Binding-site contacts:
Ligand atom C2 contacts residue ILE156 of chain 1.B at 4.4 Å (hydrophobic).
Ligand atom N2 contacts residue ASN191 of chain 1.B at 3.0 Å (h-bond).
Ligand atom O6 contacts residue GLU194 of chain 1.B at 2.9 Å (salt-bridge).
Ligand atom C6 contacts residue GLU194 of chain 1.B at 3.9 Å.
Ligand atom C1 contacts residue ASN191 of chain 1.B at 1.4 Å.
Ligand atom C7 contacts residue THR193 of chain 1.B at 4.1 Å.
Ligand atom C8 contacts residue GLU194 of chain 1.B at 4.1 Å.
Ligand atom C3 contacts residue ASN191 of chain 1.B at 3.8 Å.
Ligand atom O6 contacts residue THR193 of chain 1.B at 3.5 Å.
Ligand atom C4 contacts residue ASN191 of chain 1.B at 4.2 Å.
Ligand atom C8 contacts residue THR150 of chain 1.B at 4.1 Å.
Ligand atom O7 contacts residue THR193 of chain 1.B at 3.7 Å.
Ligand atom C1 contacts residue ILE156 of chain 1.B at 3.9 Å (hydrophobic).
Ligand atom C8 contacts residue THR193 of chain 1.B at 4.1 Å.
Ligand atom C7 contacts residue ILE156 of chain 1.B at 3.8 Å (hydrophobic).
Ligand atom O7 contacts residue LYS229 of chain 1.B at 4.1 Å.
Ligand atom C6 contacts residue THR193 of chain 1.B at 4.0 Å.
Ligand atom C5 contacts residue THR193 of chain 1.B at 3.6 Å.
Ligand atom C1 contacts residue THR193 of chain 1.B at 3.4 Å.
Ligand atom C2 contacts residue ASN191 of chain 1.B at 2.5 Å.
Ligand atom N2 contacts residue ILE156 of chain 1.B at 3.6 Å.
Ligand atom O7 contacts residue ASN191 of chain 1.B at 3.4 Å (h-bond).
Ligand atom O7 contacts residue GLN189 of chain 1.B at 4.1 Å.
Ligand atom C5 contacts residue ASN191 of chain 1.B at 3.5 Å.
Ligand atom C8 contacts residue ILE156 of chain 1.B at 3.8 Å (hydrophobic).
Ligand atom C7 contacts residue ASN191 of chain 1.B at 3.5 Å.
Ligand atom O5 contacts residue ASN191 of chain 1.B at 2.2 Å (h-bond).
Ligand atom O5 contacts residue THR193 of chain 1.B at 3.6 Å (h-bond).

Sequence of chain 1.B:
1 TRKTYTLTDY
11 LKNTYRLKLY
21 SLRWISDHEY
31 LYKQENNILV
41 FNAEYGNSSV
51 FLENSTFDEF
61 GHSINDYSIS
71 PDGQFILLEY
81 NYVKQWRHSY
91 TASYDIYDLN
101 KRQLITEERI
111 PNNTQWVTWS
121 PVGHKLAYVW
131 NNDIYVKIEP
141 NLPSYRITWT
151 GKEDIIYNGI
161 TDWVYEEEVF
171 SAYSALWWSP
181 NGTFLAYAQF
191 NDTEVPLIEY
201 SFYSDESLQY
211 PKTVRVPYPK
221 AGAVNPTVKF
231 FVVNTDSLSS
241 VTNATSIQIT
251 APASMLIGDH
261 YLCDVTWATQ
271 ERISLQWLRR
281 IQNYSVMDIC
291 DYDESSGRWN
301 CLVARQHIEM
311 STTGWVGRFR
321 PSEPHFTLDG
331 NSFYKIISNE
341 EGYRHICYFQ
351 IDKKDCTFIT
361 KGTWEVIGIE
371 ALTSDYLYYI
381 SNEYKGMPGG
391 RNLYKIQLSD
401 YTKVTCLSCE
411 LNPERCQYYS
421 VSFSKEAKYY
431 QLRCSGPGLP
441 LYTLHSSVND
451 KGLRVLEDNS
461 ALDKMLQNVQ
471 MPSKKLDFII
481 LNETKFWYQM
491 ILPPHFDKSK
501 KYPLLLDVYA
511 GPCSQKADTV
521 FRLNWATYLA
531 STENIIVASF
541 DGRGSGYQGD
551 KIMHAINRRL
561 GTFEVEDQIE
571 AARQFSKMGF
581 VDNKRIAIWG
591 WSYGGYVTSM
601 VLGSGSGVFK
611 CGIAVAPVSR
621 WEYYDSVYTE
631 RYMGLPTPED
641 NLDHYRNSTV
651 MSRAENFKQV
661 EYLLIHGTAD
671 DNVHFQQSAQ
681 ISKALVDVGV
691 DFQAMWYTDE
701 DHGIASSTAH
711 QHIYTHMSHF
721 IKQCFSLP

A small-molecule ligand and the protein it binds are described below.
Small molecule (SMILES): CC(=O)N[C@H]1[C@H](O[C@H]2[C@H](O)[C@@H](NC(C)=O)CO[C@@H]2CO)O[C@H](CO)[C@@H](O)[C@@H]1O